This protein binds this small molecule.
Small molecule (SMILES): CCCCC

Sequence of chain 1.K:
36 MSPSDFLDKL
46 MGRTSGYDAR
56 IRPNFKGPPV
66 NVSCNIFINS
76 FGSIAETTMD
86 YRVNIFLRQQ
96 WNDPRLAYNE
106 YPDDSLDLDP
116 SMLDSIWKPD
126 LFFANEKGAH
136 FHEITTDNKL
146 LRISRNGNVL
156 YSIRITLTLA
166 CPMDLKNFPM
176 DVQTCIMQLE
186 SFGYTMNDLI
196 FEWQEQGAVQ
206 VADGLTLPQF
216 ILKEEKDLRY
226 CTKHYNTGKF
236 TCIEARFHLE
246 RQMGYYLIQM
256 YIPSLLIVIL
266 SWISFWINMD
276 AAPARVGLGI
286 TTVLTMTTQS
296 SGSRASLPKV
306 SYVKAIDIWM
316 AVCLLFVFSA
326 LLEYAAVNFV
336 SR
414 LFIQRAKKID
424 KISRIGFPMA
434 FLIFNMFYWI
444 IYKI

Binding-site contacts:
Ligand atom C5 contacts residue LEU252 of chain 1.K at 4.2 Å (hydrophobic).
Ligand atom C4 contacts residue ILE253 of chain 1.K at 3.7 Å (hydrophobic).
Ligand atom C5 contacts residue ILE253 of chain 1.K at 3.8 Å (hydrophobic).